Sequence of chain 4.A:
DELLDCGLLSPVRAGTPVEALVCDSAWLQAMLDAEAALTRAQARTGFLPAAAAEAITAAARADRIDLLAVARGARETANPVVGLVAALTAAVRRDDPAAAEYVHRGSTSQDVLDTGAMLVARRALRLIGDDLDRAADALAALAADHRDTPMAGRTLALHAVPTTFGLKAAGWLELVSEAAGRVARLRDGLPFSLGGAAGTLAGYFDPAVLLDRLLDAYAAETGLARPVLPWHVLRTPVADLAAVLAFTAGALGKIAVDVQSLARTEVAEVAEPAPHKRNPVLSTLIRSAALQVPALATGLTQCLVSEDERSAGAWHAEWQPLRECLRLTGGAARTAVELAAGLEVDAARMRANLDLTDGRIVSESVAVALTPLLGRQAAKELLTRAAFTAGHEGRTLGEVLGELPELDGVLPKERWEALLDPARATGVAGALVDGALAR

Binding-site contacts:
Ligand atom C contacts residue ARG149 of chain 4.A at 4.0 Å.
Ligand atom O contacts residue ARG149 of chain 4.A at 3.6 Å (salt-bridge).
Ligand atom O7 contacts residue ARG150 of chain 4.A at 4.3 Å.
Ligand atom OXT contacts residue ARG150 of chain 4.A at 3.4 Å.
Ligand atom O8 contacts residue ARG150 of chain 4.A at 3.3 Å (salt-bridge).
Ligand atom O contacts residue ARG150 of chain 4.A at 4.5 Å.
Ligand atom OXT contacts residue ARG214 of chain 4.A at 4.2 Å.
Ligand atom O contacts residue ARG214 of chain 4.A at 2.2 Å (salt-bridge).
Ligand atom C4 contacts residue ARG214 of chain 4.A at 4.3 Å.
Ligand atom C contacts residue ARG150 of chain 4.A at 3.9 Å.
Ligand atom OXT contacts residue ARG153 of chain 4.A at 3.1 Å (salt-bridge).
Ligand atom C4 contacts residue ARG149 of chain 4.A at 3.7 Å.
Ligand atom C contacts residue ARG214 of chain 4.A at 3.4 Å.
Ligand atom C4 contacts residue ARG150 of chain 4.A at 4.1 Å.
Ligand atom C5 contacts residue ARG150 of chain 4.A at 3.5 Å.
Ligand atom C6 contacts residue ARG150 of chain 4.A at 3.6 Å.
Ligand atom O contacts residue ARG153 of chain 4.A at 3.5 Å.
Ligand atom OXT contacts residue ARG149 of chain 4.A at 4.3 Å.
Ligand atom C contacts residue ARG153 of chain 4.A at 3.6 Å.

A small-molecule ligand and the protein it binds are described below.
Small molecule (SMILES): O=C(O)/C=C/C(=O)O